The small molecule below binds the protein below.
Small molecule (SMILES): Nc1nc2c(ncn2[C@@H]2O[C@H](CO[P](=O)(O)O[P](=O)(O)NP(=O)(O)O)[C@@H](O)[C@H]2O)c(=O)[nH]1

Sequence of chain 1.D:
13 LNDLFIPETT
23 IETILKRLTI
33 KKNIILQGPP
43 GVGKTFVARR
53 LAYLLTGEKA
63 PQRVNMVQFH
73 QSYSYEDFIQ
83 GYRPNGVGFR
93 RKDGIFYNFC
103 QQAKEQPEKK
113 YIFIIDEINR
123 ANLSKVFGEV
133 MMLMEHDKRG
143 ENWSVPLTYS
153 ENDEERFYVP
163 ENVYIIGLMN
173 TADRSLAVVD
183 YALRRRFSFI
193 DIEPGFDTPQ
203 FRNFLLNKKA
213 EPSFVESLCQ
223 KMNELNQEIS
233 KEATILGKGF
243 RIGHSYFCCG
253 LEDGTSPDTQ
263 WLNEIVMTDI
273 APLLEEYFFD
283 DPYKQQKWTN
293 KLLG

Sequence of chain 1.C:
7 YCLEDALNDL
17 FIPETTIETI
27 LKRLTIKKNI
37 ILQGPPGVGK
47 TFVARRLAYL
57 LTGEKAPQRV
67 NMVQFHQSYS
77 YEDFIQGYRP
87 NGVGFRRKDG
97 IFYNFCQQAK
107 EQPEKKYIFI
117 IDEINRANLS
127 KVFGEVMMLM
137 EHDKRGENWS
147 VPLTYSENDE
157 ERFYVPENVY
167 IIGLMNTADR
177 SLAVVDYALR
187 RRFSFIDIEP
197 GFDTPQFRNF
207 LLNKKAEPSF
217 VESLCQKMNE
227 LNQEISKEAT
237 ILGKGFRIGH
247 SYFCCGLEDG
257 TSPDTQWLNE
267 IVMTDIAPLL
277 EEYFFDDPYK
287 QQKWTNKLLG

Binding-site contacts:
Ligand atom N1 contacts residue ASP15 of chain 1.C at 2.9 Å (salt-bridge).
Ligand atom N3B contacts residue GLY43 of chain 1.C at 3.3 Å (h-bond).
Ligand atom O1A contacts residue GLY45 of chain 1.C at 2.9 Å.
Ligand atom O1A contacts residue MG1 of chain 1.T at 3.4 Å.
Ligand atom O3' contacts residue CYS251 of chain 1.C at 3.1 Å (h-bond).
Ligand atom O2A contacts residue LYS140 of chain 1.D at 3.2 Å (salt-bridge).
Ligand atom PA contacts residue MG1 of chain 1.T at 2.8 Å.
Ligand atom C6 contacts residue ASP15 of chain 1.C at 3.2 Å.
Ligand atom O2A contacts residue MG1 of chain 1.T at 2.0 Å.
Ligand atom O2B contacts residue MG1 of chain 1.T at 2.0 Å.
Ligand atom O1B contacts residue GLY43 of chain 1.C at 3.0 Å (h-bond).
Ligand atom O1A contacts residue PHE48 of chain 1.C at 3.0 Å (h-bond).
Ligand atom N7 contacts residue HIS246 of chain 1.C at 3.0 Å (h-bond).
Ligand atom O2B contacts residue THR47 of chain 1.C at 2.9 Å (h-bond).
Ligand atom PG contacts residue MG1 of chain 1.T at 2.5 Å.
Ligand atom N3B contacts residue ARG187 of chain 1.D at 3.3 Å (salt-bridge).
Ligand atom O2' contacts residue PHE48 of chain 1.C at 3.0 Å.
Ligand atom N3 contacts residue CYS250 of chain 1.C at 3.2 Å (h-bond).
Ligand atom PB contacts residue MG1 of chain 1.T at 2.4 Å.
Ligand atom N3B contacts residue MG1 of chain 1.T at 2.2 Å.
Ligand atom N2 contacts residue ASP15 of chain 1.C at 2.9 Å (salt-bridge).
Ligand atom C8 contacts residue HIS246 of chain 1.C at 3.2 Å.
Ligand atom O3G contacts residue MG1 of chain 1.T at 1.9 Å.
Ligand atom O6 contacts residue PHE17 of chain 1.C at 3.2 Å (h-bond).
Ligand atom O3G contacts residue ARG188 of chain 1.D at 3.4 Å (salt-bridge).
Ligand atom O3A contacts residue GLY45 of chain 1.C at 3.3 Å (h-bond).
Ligand atom O2B contacts residue LYS46 of chain 1.C at 3.3 Å.
Ligand atom O3' contacts residue ASP139 of chain 1.D at 2.2 Å (salt-bridge).
Ligand atom O1B contacts residue LYS46 of chain 1.C at 3.1 Å (salt-bridge).
Ligand atom C3' contacts residue ASP139 of chain 1.D at 3.0 Å.
Ligand atom O1A contacts residue LYS46 of chain 1.C at 2.8 Å (salt-bridge).
Ligand atom O6 contacts residue ASP15 of chain 1.C at 2.7 Å (salt-bridge).
Ligand atom C8 contacts residue GLY45 of chain 1.C at 3.4 Å.
Ligand atom O4' contacts residue SER247 of chain 1.C at 2.5 Å (h-bond).
Ligand atom O2G contacts residue PRO42 of chain 1.C at 3.2 Å.
Ligand atom O1A contacts residue THR47 of chain 1.C at 2.3 Å (h-bond).
Ligand atom O3A contacts residue MG1 of chain 1.T at 2.9 Å.
Ligand atom C4' contacts residue SER247 of chain 1.C at 2.9 Å.
Ligand atom O1G contacts residue LYS46 of chain 1.C at 3.3 Å.
Ligand atom O2A contacts residue THR47 of chain 1.C at 2.8 Å (h-bond).